This protein binds this small molecule.
Small molecule (SMILES): CC(C)[C@H](NC(=O)[C@H](CCCN=C(N)N)NC(=O)[C@@H](N)CCC(=O)O)C(=O)N[C@H](C=O)CCCCN

Sequence of chain 17.B:
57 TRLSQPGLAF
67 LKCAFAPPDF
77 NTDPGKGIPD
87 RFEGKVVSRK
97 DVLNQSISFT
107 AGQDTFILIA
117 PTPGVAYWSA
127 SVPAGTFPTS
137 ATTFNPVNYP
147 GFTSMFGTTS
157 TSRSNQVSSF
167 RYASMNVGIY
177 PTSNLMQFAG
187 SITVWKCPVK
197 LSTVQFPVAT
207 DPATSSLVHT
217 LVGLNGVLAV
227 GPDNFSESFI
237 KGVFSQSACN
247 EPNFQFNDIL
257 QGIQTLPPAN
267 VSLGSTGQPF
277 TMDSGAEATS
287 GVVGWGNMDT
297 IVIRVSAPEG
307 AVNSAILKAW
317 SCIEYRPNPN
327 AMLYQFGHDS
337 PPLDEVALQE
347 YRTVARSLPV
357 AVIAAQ

Binding-site contacts:
Ligand atom CG2 contacts residue PHE76 of chain 17.B at 3.8 Å (hydrophobic).